Binding-site contacts:
Ligand atom O1 contacts residue ILE609 of chain 1.D at 3.5 Å.
Ligand atom C3 contacts residue LYS48 of chain 1.E at 3.8 Å.
Ligand atom N2 contacts residue MET108 of chain 1.E at 3.5 Å (h-bond).
Ligand atom C16 contacts residue ASN607 of chain 1.D at 3.2 Å.
Ligand atom N4 contacts residue ASP109 of chain 1.E at 3.4 Å (salt-bridge).
Ligand atom C11 contacts residue ILE25 of chain 1.E at 3.4 Å (hydrophobic).
Ligand atom C4 contacts residue GLU106 of chain 1.E at 3.4 Å.
Ligand atom C5 contacts residue LEU158 of chain 1.E at 3.5 Å (hydrophobic).
Ligand atom N5 contacts residue ILE609 of chain 1.D at 3.8 Å.
Ligand atom C18 contacts residue TYR107 of chain 1.E at 3.6 Å (hydrophobic).
Ligand atom C8 contacts residue MET108 of chain 1.E at 3.7 Å (hydrophobic).
Ligand atom C13 contacts residue ARG628 of chain 1.D at 3.8 Å.
Ligand atom C17 contacts residue ASN607 of chain 1.D at 3.1 Å.
Ligand atom N2 contacts residue GLU106 of chain 1.E at 3.8 Å.
Ligand atom C18 contacts residue ASP109 of chain 1.E at 3.6 Å.
Ligand atom O1 contacts residue ASP109 of chain 1.E at 3.0 Å (salt-bridge).
Ligand atom N3 contacts residue MET108 of chain 1.E at 3.5 Å (h-bond).
Ligand atom C22 contacts residue VAL33 of chain 1.E at 3.8 Å (hydrophobic).
Ligand atom C18 contacts residue ARG628 of chain 1.D at 3.5 Å.
Ligand atom C14 contacts residue ARG628 of chain 1.D at 3.6 Å.
Ligand atom O1 contacts residue TYR107 of chain 1.E at 2.9 Å (h-bond).
Ligand atom C16 contacts residue ARG647 of chain 1.D at 3.8 Å.
Ligand atom C15 contacts residue ARG628 of chain 1.D at 3.5 Å.
Ligand atom C1 contacts residue PHE105 of chain 1.E at 3.3 Å (hydrophobic).
Ligand atom C15 contacts residue ARG647 of chain 1.D at 3.6 Å.
Ligand atom C3 contacts residue PHE105 of chain 1.E at 3.1 Å (hydrophobic).
Ligand atom C6 contacts residue LEU158 of chain 1.E at 3.4 Å (hydrophobic).
Ligand atom C4 contacts residue ALA46 of chain 1.E at 3.4 Å (hydrophobic).
Ligand atom N4 contacts residue ARG628 of chain 1.D at 3.6 Å.
Ligand atom C7 contacts residue LEU158 of chain 1.E at 3.7 Å (hydrophobic).
Ligand atom O2 contacts residue SER155 of chain 1.E at 3.5 Å (h-bond).
Ligand atom N6 contacts residue LEU158 of chain 1.E at 3.5 Å.
Ligand atom C10 contacts residue ILE25 of chain 1.E at 3.8 Å (hydrophobic).
Ligand atom C3 contacts residue ALA46 of chain 1.E at 3.7 Å (hydrophobic).
Ligand atom N5 contacts residue ASN607 of chain 1.D at 3.7 Å.
Ligand atom C12 contacts residue ARG628 of chain 1.D at 3.8 Å.
Ligand atom C1 contacts residue VAL79 of chain 1.E at 3.4 Å (hydrophobic).
Ligand atom C12 contacts residue ILE25 of chain 1.E at 3.6 Å (hydrophobic).
Ligand atom N4 contacts residue MET108 of chain 1.E at 3.4 Å (h-bond).
Ligand atom C13 contacts residue ILE25 of chain 1.E at 3.8 Å (hydrophobic).

Sequence of chain 1.D:
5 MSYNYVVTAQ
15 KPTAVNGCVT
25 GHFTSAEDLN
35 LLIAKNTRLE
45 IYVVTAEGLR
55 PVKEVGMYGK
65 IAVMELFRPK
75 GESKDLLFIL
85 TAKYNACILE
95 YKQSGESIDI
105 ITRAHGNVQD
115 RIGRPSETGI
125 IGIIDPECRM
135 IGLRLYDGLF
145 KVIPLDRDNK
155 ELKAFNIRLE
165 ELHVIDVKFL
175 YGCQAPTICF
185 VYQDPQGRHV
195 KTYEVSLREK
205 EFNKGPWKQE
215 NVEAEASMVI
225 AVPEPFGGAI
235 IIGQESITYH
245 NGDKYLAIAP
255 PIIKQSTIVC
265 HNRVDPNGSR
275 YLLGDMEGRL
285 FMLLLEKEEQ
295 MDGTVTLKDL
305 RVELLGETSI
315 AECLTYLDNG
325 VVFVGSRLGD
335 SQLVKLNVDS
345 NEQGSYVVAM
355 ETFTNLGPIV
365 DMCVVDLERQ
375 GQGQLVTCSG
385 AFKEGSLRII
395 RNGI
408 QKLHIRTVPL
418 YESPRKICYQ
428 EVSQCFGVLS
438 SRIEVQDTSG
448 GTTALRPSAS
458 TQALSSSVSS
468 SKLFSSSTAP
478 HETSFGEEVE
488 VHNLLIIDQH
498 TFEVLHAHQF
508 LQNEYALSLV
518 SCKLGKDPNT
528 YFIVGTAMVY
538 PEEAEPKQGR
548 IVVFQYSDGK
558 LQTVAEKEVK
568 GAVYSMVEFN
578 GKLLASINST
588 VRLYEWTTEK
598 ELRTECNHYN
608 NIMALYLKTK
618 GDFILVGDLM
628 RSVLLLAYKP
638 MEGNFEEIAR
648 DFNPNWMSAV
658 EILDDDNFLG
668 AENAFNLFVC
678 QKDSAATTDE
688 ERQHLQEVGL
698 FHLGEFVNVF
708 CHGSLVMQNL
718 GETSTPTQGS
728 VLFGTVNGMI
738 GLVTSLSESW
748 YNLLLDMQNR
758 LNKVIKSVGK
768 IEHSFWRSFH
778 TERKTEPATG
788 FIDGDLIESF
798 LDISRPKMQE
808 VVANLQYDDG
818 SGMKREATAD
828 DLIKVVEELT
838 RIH

Sequence of chain 1.E:
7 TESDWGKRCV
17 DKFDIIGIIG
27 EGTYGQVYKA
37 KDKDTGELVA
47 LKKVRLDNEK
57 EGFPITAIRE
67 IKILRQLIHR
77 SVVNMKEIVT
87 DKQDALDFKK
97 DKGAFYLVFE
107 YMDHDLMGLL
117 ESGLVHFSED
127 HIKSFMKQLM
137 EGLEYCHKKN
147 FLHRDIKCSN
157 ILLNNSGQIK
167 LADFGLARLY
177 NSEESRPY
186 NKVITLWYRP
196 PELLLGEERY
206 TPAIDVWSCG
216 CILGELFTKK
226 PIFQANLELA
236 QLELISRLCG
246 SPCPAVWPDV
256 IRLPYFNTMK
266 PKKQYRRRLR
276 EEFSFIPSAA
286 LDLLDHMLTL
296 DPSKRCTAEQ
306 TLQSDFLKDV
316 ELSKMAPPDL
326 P

This protein binds this small molecule.
Small molecule (SMILES): CC[C@H](CO)Nc1nc(NCc2ccc(-c3ccccn3)c(=O)[nH]2)c2ncn(C(C)C)c2n1